Binding-site contacts:
Ligand atom C5 contacts residue ASN212 of chain 50.H at 3.7 Å.
Ligand atom N2 contacts residue ASN212 of chain 50.H at 2.9 Å (h-bond).
Ligand atom C1 contacts residue ILE211 of chain 50.H at 4.3 Å (hydrophobic).
Ligand atom N2 contacts residue ILE211 of chain 50.H at 4.5 Å.
Ligand atom O5 contacts residue ASN212 of chain 50.H at 2.4 Å (h-bond).
Ligand atom O6 contacts residue ASN212 of chain 50.H at 4.3 Å.
Ligand atom C1 contacts residue ASN212 of chain 50.H at 1.4 Å.
Ligand atom C2 contacts residue ASN212 of chain 50.H at 2.5 Å.
Ligand atom C4 contacts residue ASN212 of chain 50.H at 4.2 Å.
Ligand atom C7 contacts residue ASN212 of chain 50.H at 4.0 Å.
Ligand atom C3 contacts residue ASN212 of chain 50.H at 3.8 Å.

A small-molecule ligand and the protein it binds are described below.
Small molecule (SMILES): CC(=O)N[C@@H]1[C@@H](O)[C@H](O)[C@@H](CO)O[C@H]1O

Sequence of chain 50.H:
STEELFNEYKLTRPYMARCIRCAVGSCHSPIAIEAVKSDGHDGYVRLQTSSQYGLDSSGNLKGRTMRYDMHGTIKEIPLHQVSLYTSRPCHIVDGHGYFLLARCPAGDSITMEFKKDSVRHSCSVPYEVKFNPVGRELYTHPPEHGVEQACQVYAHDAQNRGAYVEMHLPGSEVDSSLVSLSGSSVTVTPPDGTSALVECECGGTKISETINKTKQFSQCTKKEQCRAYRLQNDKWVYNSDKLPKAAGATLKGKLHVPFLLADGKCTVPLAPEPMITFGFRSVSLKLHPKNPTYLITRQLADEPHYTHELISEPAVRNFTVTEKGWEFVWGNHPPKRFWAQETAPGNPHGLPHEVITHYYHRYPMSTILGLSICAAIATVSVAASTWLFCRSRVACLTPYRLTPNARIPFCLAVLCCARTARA